A protein and the small-molecule ligand that binds it are described below.
Small molecule (SMILES): Nc1ncnc2c1ncn2[C@H]1C[C@H](O)[C@@H](COP(=O)(O)O)O1

Sequence of chain 11.A:
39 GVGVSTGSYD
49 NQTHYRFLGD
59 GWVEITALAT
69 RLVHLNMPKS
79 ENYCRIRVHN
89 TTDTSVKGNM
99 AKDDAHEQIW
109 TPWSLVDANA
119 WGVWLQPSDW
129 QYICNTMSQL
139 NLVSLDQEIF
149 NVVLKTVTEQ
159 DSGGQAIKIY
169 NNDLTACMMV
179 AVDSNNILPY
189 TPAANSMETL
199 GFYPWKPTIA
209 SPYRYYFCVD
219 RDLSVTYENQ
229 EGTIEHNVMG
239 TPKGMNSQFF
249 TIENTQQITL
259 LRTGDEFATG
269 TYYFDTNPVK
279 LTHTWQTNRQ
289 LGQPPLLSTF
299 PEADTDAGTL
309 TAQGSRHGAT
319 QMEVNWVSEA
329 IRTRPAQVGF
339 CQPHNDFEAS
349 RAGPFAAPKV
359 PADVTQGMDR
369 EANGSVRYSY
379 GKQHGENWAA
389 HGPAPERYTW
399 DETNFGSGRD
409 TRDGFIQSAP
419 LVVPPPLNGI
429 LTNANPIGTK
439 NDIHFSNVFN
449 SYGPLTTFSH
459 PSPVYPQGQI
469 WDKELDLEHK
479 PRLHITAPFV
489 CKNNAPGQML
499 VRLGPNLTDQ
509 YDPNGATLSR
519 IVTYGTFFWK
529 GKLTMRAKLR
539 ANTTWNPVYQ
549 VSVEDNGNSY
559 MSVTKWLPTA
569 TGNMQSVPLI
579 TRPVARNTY

Binding-site contacts:
Ligand atom OP1 contacts residue ASN491 of chain 11.A at 3.6 Å.
Ligand atom OP1 contacts residue TYR271 of chain 11.A at 3.1 Å (h-bond).
Ligand atom OP1 contacts residue PHE272 of chain 11.A at 3.4 Å.
Ligand atom P contacts residue ASN491 of chain 11.A at 3.0 Å.
Ligand atom OP2 contacts residue ASN491 of chain 11.A at 1.7 Å (h-bond).
Ligand atom P contacts residue TYR271 of chain 11.A at 4.5 Å.
Ligand atom OP1 contacts residue ASP273 of chain 11.A at 3.3 Å.
Ligand atom O5' contacts residue ASN491 of chain 11.A at 3.5 Å (h-bond).
Ligand atom C5' contacts residue ASP273 of chain 11.A at 3.8 Å.
Ligand atom C5' contacts residue ASN491 of chain 11.A at 4.0 Å.
Ligand atom OP2 contacts residue ASP273 of chain 11.A at 2.4 Å.
Ligand atom P contacts residue ASP273 of chain 11.A at 2.8 Å.
Ligand atom P contacts residue PHE272 of chain 11.A at 4.3 Å.
Ligand atom O5' contacts residue ASP273 of chain 11.A at 4.1 Å.